Binding-site contacts:
Ligand atom N9 contacts residue ARG293 of chain 1.C at 3.2 Å (salt-bridge).
Ligand atom O7 contacts residue CO1 of chain 1.O at 2.2 Å.
Ligand atom C1 contacts residue GLU267 of chain 1.C at 3.6 Å.
Ligand atom C6 contacts residue HIS248 of chain 1.C at 3.3 Å.
Ligand atom C2 contacts residue HIS248 of chain 1.C at 3.5 Å.
Ligand atom C6 contacts residue VAL250 of chain 1.C at 3.8 Å (hydrophobic).
Ligand atom O8 contacts residue TYR257 of chain 1.C at 2.5 Å (h-bond).
Ligand atom C4 contacts residue TRP192 of chain 1.C at 3.6 Å (hydrophobic).
Ligand atom O7 contacts residue TYR269 of chain 1.C at 3.3 Å.
Ligand atom N9 contacts residue HIS248 of chain 1.C at 3.4 Å (h-bond).
Ligand atom C1 contacts residue HIS248 of chain 1.C at 3.4 Å.
Ligand atom O10 contacts residue ARG293 of chain 1.C at 3.0 Å (salt-bridge).
Ligand atom C5 contacts residue SER251 of chain 1.C at 3.8 Å.
Ligand atom O11 contacts residue VAL250 of chain 1.C at 3.6 Å.
Ligand atom C6 contacts residue TRP192 of chain 1.C at 3.4 Å (hydrophobic).
Ligand atom O11 contacts residue ARG292 of chain 1.C at 3.4 Å (salt-bridge).
Ligand atom O8 contacts residue GLU267 of chain 1.C at 3.0 Å (salt-bridge).
Ligand atom O10 contacts residue HIS248 of chain 1.C at 3.5 Å (h-bond).
Ligand atom O7 contacts residue HIS155 of chain 1.C at 2.9 Å (h-bond).
Ligand atom C3 contacts residue HIS248 of chain 1.C at 3.3 Å.
Ligand atom O11 contacts residue ARG293 of chain 1.C at 3.4 Å (salt-bridge).
Ligand atom C1 contacts residue TRP192 of chain 1.C at 3.6 Å (hydrophobic).
Ligand atom O8 contacts residue HIS214 of chain 1.C at 2.9 Å.
Ligand atom C2 contacts residue CO1 of chain 1.O at 2.8 Å.
Ligand atom O7 contacts residue HIS200 of chain 1.C at 3.1 Å (h-bond).
Ligand atom C5 contacts residue HIS248 of chain 1.C at 3.4 Å.
Ligand atom C5 contacts residue VAL250 of chain 1.C at 3.2 Å (hydrophobic).
Ligand atom C5 contacts residue TRP192 of chain 1.C at 3.6 Å (hydrophobic).
Ligand atom C1 contacts residue HIS200 of chain 1.C at 3.9 Å.
Ligand atom O11 contacts residue HIS248 of chain 1.C at 3.1 Å (h-bond).
Ligand atom C6 contacts residue SER251 of chain 1.C at 3.4 Å.
Ligand atom O8 contacts residue CO1 of chain 1.O at 2.0 Å.
Ligand atom O10 contacts residue ARG243 of chain 1.C at 3.6 Å (salt-bridge).
Ligand atom C3 contacts residue TYR257 of chain 1.C at 3.0 Å (hydrophobic).
Ligand atom C1 contacts residue CO1 of chain 1.O at 2.9 Å.
Ligand atom C4 contacts residue HIS248 of chain 1.C at 3.2 Å.
Ligand atom C2 contacts residue GLU267 of chain 1.C at 3.7 Å.
Ligand atom N9 contacts residue TRP192 of chain 1.C at 3.6 Å.
Ligand atom C2 contacts residue TYR257 of chain 1.C at 2.9 Å (hydrophobic).
Ligand atom O7 contacts residue GLU267 of chain 1.C at 3.0 Å (salt-bridge).

Sequence of chain 1.C:
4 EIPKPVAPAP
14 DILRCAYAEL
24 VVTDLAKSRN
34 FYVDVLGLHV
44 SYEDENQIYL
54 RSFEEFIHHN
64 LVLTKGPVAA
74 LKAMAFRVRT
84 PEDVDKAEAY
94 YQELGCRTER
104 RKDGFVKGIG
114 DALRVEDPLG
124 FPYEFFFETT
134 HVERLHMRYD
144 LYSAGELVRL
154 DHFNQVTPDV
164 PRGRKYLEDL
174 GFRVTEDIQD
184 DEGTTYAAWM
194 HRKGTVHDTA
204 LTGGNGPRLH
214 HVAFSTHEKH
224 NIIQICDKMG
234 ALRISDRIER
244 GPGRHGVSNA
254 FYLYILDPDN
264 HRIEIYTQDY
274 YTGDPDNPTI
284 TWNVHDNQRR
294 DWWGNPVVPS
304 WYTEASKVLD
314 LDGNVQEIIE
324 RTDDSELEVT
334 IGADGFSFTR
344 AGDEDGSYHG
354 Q

The small molecule below binds the protein below.
Small molecule (SMILES): O=[N+]([O-])c1ccc(O)c(O)c1